Sequence of chain 1.B:
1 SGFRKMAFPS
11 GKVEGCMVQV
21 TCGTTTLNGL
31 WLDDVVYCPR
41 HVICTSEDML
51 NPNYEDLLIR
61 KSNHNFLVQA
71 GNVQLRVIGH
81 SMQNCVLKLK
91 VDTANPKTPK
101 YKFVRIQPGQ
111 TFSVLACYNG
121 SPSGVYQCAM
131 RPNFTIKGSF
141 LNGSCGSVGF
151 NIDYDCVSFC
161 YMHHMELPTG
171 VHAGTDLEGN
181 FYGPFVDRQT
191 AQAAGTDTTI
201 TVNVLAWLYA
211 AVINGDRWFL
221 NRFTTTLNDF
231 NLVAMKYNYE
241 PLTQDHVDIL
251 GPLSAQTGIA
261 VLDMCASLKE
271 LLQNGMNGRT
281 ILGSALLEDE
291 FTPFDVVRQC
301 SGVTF

Sequence of chain 1.A:
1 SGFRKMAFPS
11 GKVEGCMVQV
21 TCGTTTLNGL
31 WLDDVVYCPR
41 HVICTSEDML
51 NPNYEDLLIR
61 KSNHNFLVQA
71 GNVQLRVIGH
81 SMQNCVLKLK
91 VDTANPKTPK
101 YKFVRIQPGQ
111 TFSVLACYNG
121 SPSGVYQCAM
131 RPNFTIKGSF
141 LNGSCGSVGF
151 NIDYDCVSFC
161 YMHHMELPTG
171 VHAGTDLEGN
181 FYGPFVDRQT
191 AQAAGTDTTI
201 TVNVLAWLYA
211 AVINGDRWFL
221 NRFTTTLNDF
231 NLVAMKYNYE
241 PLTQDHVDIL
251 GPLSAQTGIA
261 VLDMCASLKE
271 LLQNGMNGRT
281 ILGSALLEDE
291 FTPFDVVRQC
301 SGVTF

Binding-site contacts:
Ligand atom C09 contacts residue LEU141 of chain 1.A at 3.6 Å (hydrophobic).
Ligand atom N26 contacts residue CYS44 of chain 1.A at 2.4 Å (h-bond).
Ligand atom N12 contacts residue GLU166 of chain 1.A at 3.6 Å (salt-bridge).
Ligand atom C25 contacts residue CYS44 of chain 1.A at 3.5 Å (hydrophobic).
Ligand atom C27 contacts residue THR25 of chain 1.A at 3.0 Å.
Ligand atom C10 contacts residue GLU166 of chain 1.A at 3.8 Å.
Ligand atom C09 contacts residue GLU166 of chain 1.A at 3.4 Å.
Ligand atom N12 contacts residue CYS145 of chain 1.A at 3.3 Å (h-bond).
Ligand atom O01 contacts residue MET165 of chain 1.A at 3.4 Å.
Ligand atom N12 contacts residue MET165 of chain 1.A at 3.6 Å.
Ligand atom C08 contacts residue LEU141 of chain 1.A at 3.6 Å (hydrophobic).
Ligand atom C08 contacts residue PHE140 of chain 1.A at 3.4 Å (hydrophobic).
Ligand atom C06 contacts residue ASN142 of chain 1.A at 3.6 Å.
Ligand atom C18 contacts residue GLN189 of chain 1.A at 3.6 Å.
Ligand atom N26 contacts residue HIS41 of chain 1.A at 3.7 Å.
Ligand atom C18 contacts residue MET165 of chain 1.A at 3.4 Å (hydrophobic).
Ligand atom C29 contacts residue HIS41 of chain 1.A at 3.5 Å.
Ligand atom N04 contacts residue CYS145 of chain 1.A at 3.7 Å.
Ligand atom C08 contacts residue GLU166 of chain 1.A at 3.7 Å.
Ligand atom C09 contacts residue PHE140 of chain 1.A at 3.0 Å (hydrophobic).
Ligand atom C27 contacts residue THR45 of chain 1.A at 3.7 Å.
Ligand atom S17 contacts residue MET49 of chain 1.A at 3.7 Å.
Ligand atom C25 contacts residue HIS41 of chain 1.A at 3.5 Å.
Ligand atom C19 contacts residue GLN189 of chain 1.A at 3.4 Å.
Ligand atom C27 contacts residue CYS44 of chain 1.A at 3.1 Å (hydrophobic).
Ligand atom N12 contacts residue HIS163 of chain 1.A at 3.4 Å (h-bond).
Ligand atom C09 contacts residue SER1 of chain 1.B at 3.6 Å.
Ligand atom C19 contacts residue ARG188 of chain 1.A at 3.5 Å.
Ligand atom C03 contacts residue CYS145 of chain 1.A at 3.7 Å (hydrophobic).
Ligand atom C07 contacts residue ASN142 of chain 1.A at 3.7 Å.
Ligand atom C18 contacts residue ARG188 of chain 1.A at 3.1 Å.
Ligand atom N11 contacts residue HIS163 of chain 1.A at 3.0 Å (h-bond).
Ligand atom N11 contacts residue GLU166 of chain 1.A at 3.7 Å.
Ligand atom C19 contacts residue MET165 of chain 1.A at 3.7 Å (hydrophobic).
Ligand atom C08 contacts residue SER1 of chain 1.B at 3.5 Å.
Ligand atom C16 contacts residue MET165 of chain 1.A at 3.3 Å (hydrophobic).
Ligand atom S17 contacts residue MET165 of chain 1.A at 3.4 Å.
Ligand atom C08 contacts residue ASN142 of chain 1.A at 3.6 Å.
Ligand atom N26 contacts residue THR25 of chain 1.A at 2.9 Å (h-bond).
Ligand atom O01 contacts residue GLU166 of chain 1.A at 2.9 Å (salt-bridge).

The protein below binds the small molecule below.
Small molecule (SMILES): O=C(Cn1nnc2ccccc21)N(Cc1ccsc1)c1ccc(-c2c[nH]cn2)cc1